The protein below binds the small molecule below.
Small molecule (SMILES): Nc1ncnc2c1ncn2[C@@H]1O[C@H](CO[P](=O)(O)O[P](=O)(O)CP(=O)(O)O)[C@@H](O)[C@H]1O

Binding-site contacts:
Ligand atom O2' contacts residue ASN127 of chain 1.C at 3.7 Å.
Ligand atom N6 contacts residue LEU189 of chain 1.C at 3.5 Å.
Ligand atom C6 contacts residue LEU189 of chain 1.C at 3.4 Å (hydrophobic).
Ligand atom C8 contacts residue VAL51 of chain 1.C at 3.8 Å (hydrophobic).
Ligand atom PG contacts residue ASP200 of chain 1.C at 3.8 Å.
Ligand atom C5' contacts residue VAL51 of chain 1.C at 3.2 Å (hydrophobic).
Ligand atom O1A contacts residue MG1 of chain 1.M at 3.2 Å.
Ligand atom C2 contacts residue ALA123 of chain 1.C at 3.2 Å (hydrophobic).
Ligand atom C5 contacts residue LEU189 of chain 1.C at 3.4 Å (hydrophobic).
Ligand atom O2A contacts residue LYS73 of chain 1.C at 3.6 Å.
Ligand atom O4' contacts residue GLY44 of chain 1.C at 3.6 Å (h-bond).
Ligand atom O1G contacts residue PHE48 of chain 1.C at 3.6 Å (h-bond).
Ligand atom O2G contacts residue ASP200 of chain 1.C at 3.1 Å (salt-bridge).
Ligand atom O2B contacts residue ASP200 of chain 1.C at 2.6 Å (salt-bridge).
Ligand atom C4' contacts residue GLY44 of chain 1.C at 3.3 Å.
Ligand atom O3G contacts residue ASP200 of chain 1.C at 3.4 Å (salt-bridge).
Ligand atom N7 contacts residue LEU189 of chain 1.C at 3.6 Å.
Ligand atom PB contacts residue MG1 of chain 1.M at 3.8 Å.
Ligand atom C5' contacts residue GLY44 of chain 1.C at 3.5 Å.
Ligand atom O2B contacts residue MG1 of chain 1.M at 2.7 Å.
Ligand atom C3B contacts residue ASP200 of chain 1.C at 3.7 Å.
Ligand atom PB contacts residue ASP200 of chain 1.C at 3.8 Å.
Ligand atom O3G contacts residue GLU90 of chain 1.C at 3.8 Å.
Ligand atom N6 contacts residue ALA71 of chain 1.C at 3.4 Å.
Ligand atom O4' contacts residue VAL51 of chain 1.C at 3.9 Å.
Ligand atom C6 contacts residue ALA71 of chain 1.C at 3.7 Å (hydrophobic).
Ligand atom O1G contacts residue ALA47 of chain 1.C at 3.8 Å.
Ligand atom N1 contacts residue TYR122 of chain 1.C at 3.8 Å.
Ligand atom O2A contacts residue VAL51 of chain 1.C at 3.8 Å.
Ligand atom PG contacts residue LYS73 of chain 1.C at 3.9 Å.
Ligand atom O4' contacts residue LEU43 of chain 1.C at 3.5 Å (h-bond).
Ligand atom C2 contacts residue LEU43 of chain 1.C at 3.8 Å (hydrophobic).
Ligand atom O3A contacts residue GLY46 of chain 1.C at 3.9 Å.
Ligand atom O2B contacts residue ASN187 of chain 1.C at 3.6 Å.
Ligand atom N6 contacts residue VAL120 of chain 1.C at 3.8 Å.
Ligand atom N6 contacts residue GLU121 of chain 1.C at 2.8 Å (salt-bridge).
Ligand atom O1B contacts residue ALA47 of chain 1.C at 3.8 Å.
Ligand atom C3B contacts residue LYS73 of chain 1.C at 3.4 Å.
Ligand atom O3G contacts residue LYS73 of chain 1.C at 3.2 Å (salt-bridge).
Ligand atom N1 contacts residue ALA123 of chain 1.C at 3.1 Å (h-bond).

Sequence of chain 1.C:
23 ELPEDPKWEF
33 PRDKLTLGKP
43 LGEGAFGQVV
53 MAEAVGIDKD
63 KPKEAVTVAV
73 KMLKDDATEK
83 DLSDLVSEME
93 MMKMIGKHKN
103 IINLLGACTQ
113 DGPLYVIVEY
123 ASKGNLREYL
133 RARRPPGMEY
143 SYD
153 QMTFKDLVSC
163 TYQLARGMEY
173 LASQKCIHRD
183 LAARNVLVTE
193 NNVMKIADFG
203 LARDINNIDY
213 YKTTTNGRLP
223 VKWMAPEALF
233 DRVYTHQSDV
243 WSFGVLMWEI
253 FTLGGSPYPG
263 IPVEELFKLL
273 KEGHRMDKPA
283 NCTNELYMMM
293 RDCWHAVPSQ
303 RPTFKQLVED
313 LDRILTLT